Sequence of chain 1.D:
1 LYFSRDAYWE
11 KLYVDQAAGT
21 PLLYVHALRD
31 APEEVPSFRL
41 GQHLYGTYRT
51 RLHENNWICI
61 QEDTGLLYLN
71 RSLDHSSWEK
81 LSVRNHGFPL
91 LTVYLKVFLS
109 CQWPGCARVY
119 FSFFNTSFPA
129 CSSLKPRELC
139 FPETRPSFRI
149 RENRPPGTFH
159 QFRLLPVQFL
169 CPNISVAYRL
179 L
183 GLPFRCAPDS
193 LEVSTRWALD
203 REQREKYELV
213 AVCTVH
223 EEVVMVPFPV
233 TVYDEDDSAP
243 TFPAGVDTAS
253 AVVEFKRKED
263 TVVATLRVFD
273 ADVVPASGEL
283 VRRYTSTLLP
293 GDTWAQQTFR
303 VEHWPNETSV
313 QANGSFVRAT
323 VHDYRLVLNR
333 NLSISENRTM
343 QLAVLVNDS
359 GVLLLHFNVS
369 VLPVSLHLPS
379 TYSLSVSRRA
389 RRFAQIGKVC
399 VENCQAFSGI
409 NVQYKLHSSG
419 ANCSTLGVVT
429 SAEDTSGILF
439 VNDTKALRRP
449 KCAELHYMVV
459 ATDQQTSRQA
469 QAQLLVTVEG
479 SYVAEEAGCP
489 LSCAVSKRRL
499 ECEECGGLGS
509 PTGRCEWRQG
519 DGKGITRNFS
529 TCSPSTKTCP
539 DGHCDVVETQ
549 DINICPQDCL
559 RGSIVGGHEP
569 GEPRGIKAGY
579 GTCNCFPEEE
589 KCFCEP

Binding-site contacts:
Ligand atom C4 contacts residue ASN339 of chain 1.D at 4.2 Å.
Ligand atom C3 contacts residue ASN339 of chain 1.D at 3.8 Å.
Ligand atom N2 contacts residue PRO371 of chain 1.D at 4.0 Å.
Ligand atom N2 contacts residue ASN339 of chain 1.D at 3.0 Å (h-bond).
Ligand atom C7 contacts residue PRO371 of chain 1.D at 4.3 Å (hydrophobic).
Ligand atom C7 contacts residue ASN339 of chain 1.D at 4.0 Å.
Ligand atom O5 contacts residue ASN339 of chain 1.D at 2.3 Å (h-bond).
Ligand atom C5 contacts residue ASN339 of chain 1.D at 3.6 Å.
Ligand atom C1 contacts residue ASN339 of chain 1.D at 1.4 Å.
Ligand atom C2 contacts residue ASN339 of chain 1.D at 2.5 Å.
Ligand atom C8 contacts residue PRO371 of chain 1.D at 3.8 Å (hydrophobic).

This small molecule binds to this protein.
Small molecule (SMILES): CC(=O)N[C@@H]1[C@@H](O)[C@H](O)[C@@H](CO)O[C@H]1O